Binding-site contacts:
Ligand atom C5 contacts residue ASN251 of chain 1.J at 3.5 Å.
Ligand atom O7 contacts residue ASN8 of chain 1.L at 4.4 Å.
Ligand atom C8 contacts residue LEU10 of chain 1.L at 4.2 Å (hydrophobic).
Ligand atom N2 contacts residue ASN251 of chain 1.J at 3.0 Å (h-bond).
Ligand atom C1 contacts residue ASN251 of chain 1.J at 1.4 Å.
Ligand atom C4 contacts residue ASN251 of chain 1.J at 4.1 Å.
Ligand atom C7 contacts residue MET275 of chain 1.J at 4.3 Å (hydrophobic).
Ligand atom O6 contacts residue ASP229 of chain 1.J at 3.4 Å (salt-bridge).
Ligand atom O5 contacts residue ASN251 of chain 1.J at 2.2 Å (h-bond).
Ligand atom O7 contacts residue ASN251 of chain 1.J at 2.6 Å (h-bond).
Ligand atom C6 contacts residue ASP229 of chain 1.J at 4.0 Å.
Ligand atom C8 contacts residue ASN251 of chain 1.J at 4.4 Å.
Ligand atom O7 contacts residue MET275 of chain 1.J at 4.4 Å.
Ligand atom O7 contacts residue LEU227 of chain 1.J at 3.4 Å.
Ligand atom C8 contacts residue ASN8 of chain 1.L at 4.4 Å.
Ligand atom C1 contacts residue LEU227 of chain 1.J at 4.5 Å (hydrophobic).
Ligand atom O6 contacts residue ASN228 of chain 1.J at 3.9 Å.
Ligand atom C7 contacts residue LEU227 of chain 1.J at 4.5 Å (hydrophobic).
Ligand atom C3 contacts residue ASN251 of chain 1.J at 3.7 Å.
Ligand atom C2 contacts residue ASN251 of chain 1.J at 2.5 Å.
Ligand atom O6 contacts residue ASN251 of chain 1.J at 3.8 Å.
Ligand atom C7 contacts residue ASN251 of chain 1.J at 3.0 Å.
Ligand atom C8 contacts residue MET275 of chain 1.J at 3.9 Å (hydrophobic).

Sequence of chain 1.J:
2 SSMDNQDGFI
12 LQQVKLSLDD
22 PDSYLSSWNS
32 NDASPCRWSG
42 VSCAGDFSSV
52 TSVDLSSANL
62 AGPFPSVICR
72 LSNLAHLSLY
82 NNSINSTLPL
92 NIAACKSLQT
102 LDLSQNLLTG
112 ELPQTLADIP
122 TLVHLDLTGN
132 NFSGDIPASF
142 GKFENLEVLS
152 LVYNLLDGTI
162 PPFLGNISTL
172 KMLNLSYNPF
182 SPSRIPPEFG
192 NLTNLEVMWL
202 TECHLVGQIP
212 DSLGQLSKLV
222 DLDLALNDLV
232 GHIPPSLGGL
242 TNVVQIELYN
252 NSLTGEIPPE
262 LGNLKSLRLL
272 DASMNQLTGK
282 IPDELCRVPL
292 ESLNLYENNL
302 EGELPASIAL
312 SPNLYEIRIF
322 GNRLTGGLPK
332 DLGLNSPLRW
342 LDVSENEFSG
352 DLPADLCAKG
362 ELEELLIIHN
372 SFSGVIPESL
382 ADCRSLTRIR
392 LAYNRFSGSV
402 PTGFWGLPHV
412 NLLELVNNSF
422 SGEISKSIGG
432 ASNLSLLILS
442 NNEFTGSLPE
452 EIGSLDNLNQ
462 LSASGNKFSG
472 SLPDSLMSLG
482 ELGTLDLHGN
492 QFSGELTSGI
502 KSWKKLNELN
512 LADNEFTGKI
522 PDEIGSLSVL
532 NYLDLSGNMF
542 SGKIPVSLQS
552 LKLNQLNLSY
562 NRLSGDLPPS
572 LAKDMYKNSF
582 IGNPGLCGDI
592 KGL

A small-molecule ligand and the protein it binds are described below.
Small molecule (SMILES): CC(=O)N[C@H]1[C@@H](O[C@H]2[C@H](O)[C@@H](NC(C)=O)CO[C@@H]2CO)O[C@H](CO)[C@@H](O)[C@@H]1O

Sequence of chain 1.L:
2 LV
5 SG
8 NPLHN